Sequence of chain 2.B:
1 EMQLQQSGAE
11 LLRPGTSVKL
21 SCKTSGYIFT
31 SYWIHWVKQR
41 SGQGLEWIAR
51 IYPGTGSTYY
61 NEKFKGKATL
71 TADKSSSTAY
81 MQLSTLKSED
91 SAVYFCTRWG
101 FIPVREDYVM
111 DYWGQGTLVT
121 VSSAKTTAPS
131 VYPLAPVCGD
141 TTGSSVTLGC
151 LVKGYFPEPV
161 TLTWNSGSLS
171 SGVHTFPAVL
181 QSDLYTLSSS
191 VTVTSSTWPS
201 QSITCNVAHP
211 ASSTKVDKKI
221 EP

Binding-site contacts:
Ligand atom O5 contacts residue TRP113 of chain 2.B at 3.6 Å.
Ligand atom C11 contacts residue PHE101 of chain 2.B at 4.3 Å (hydrophobic).
Ligand atom O8 contacts residue ARG50 of chain 2.B at 4.1 Å.
Ligand atom C5 contacts residue TRP99 of chain 2.B at 3.8 Å (hydrophobic).
Ligand atom C1 contacts residue TRP99 of chain 2.B at 3.9 Å (hydrophobic).
Ligand atom O5 contacts residue TRP99 of chain 2.B at 3.7 Å.
Ligand atom O2 contacts residue TRP99 of chain 2.B at 2.8 Å (h-bond).
Ligand atom C8 contacts residue PHE101 of chain 2.B at 4.1 Å (hydrophobic).
Ligand atom C9 contacts residue PHE101 of chain 2.B at 3.9 Å (hydrophobic).
Ligand atom N1 contacts residue TRP99 of chain 2.B at 3.5 Å.
Ligand atom O3 contacts residue TRP99 of chain 2.B at 3.7 Å.
Ligand atom O4 contacts residue TRP113 of chain 2.B at 4.1 Å.
Ligand atom C4 contacts residue TRP47 of chain 2.B at 4.0 Å (hydrophobic).
Ligand atom P1 contacts residue TYR108 of chain 2.B at 3.6 Å.
Ligand atom C3 contacts residue TRP99 of chain 2.B at 3.5 Å (hydrophobic).
Ligand atom O4 contacts residue TRP47 of chain 2.B at 4.3 Å.
Ligand atom C3 contacts residue HIS35 of chain 2.B at 3.5 Å.
Ligand atom O4 contacts residue HIS35 of chain 2.B at 3.8 Å.
Ligand atom N1 contacts residue TRP47 of chain 2.B at 4.2 Å.
Ligand atom O4 contacts residue TRP99 of chain 2.B at 3.6 Å.
Ligand atom C2 contacts residue TRP99 of chain 2.B at 3.5 Å (hydrophobic).
Ligand atom O1 contacts residue TRP99 of chain 2.B at 4.3 Å.
Ligand atom P1 contacts residue PHE101 of chain 2.B at 4.5 Å.
Ligand atom O5 contacts residue VAL37 of chain 2.B at 3.7 Å.
Ligand atom P1 contacts residue TRP99 of chain 2.B at 3.7 Å.
Ligand atom O6 contacts residue PHE101 of chain 2.B at 4.0 Å.
Ligand atom C6 contacts residue TRP99 of chain 2.B at 3.8 Å (hydrophobic).
Ligand atom C10 contacts residue PHE101 of chain 2.B at 3.7 Å (hydrophobic).
Ligand atom N1 contacts residue VAL37 of chain 2.B at 3.9 Å.
Ligand atom C8 contacts residue TYR108 of chain 2.B at 3.6 Å (hydrophobic).
Ligand atom O4 contacts residue VAL37 of chain 2.B at 3.6 Å.
Ligand atom O4 contacts residue THR97 of chain 2.B at 3.4 Å.
Ligand atom C3 contacts residue TRP47 of chain 2.B at 4.0 Å (hydrophobic).
Ligand atom C4 contacts residue TRP99 of chain 2.B at 3.7 Å (hydrophobic).
Ligand atom O2 contacts residue PHE101 of chain 2.B at 3.4 Å.
Ligand atom O2 contacts residue TYR108 of chain 2.B at 4.1 Å.
Ligand atom C2 contacts residue HIS35 of chain 2.B at 4.1 Å.
Ligand atom O3 contacts residue TYR108 of chain 2.B at 2.8 Å (h-bond).
Ligand atom N1 contacts residue TRP113 of chain 2.B at 4.3 Å.

A small-molecule ligand and the protein it binds are described below.
Small molecule (SMILES): O=C(O)CNC(=O)CCC[P](=O)(O)OCc1ccc([N+](=O)[O-])cc1